Binding-site contacts:
Ligand atom O5 contacts residue GLY98 of chain 1.A at 3.9 Å.
Ligand atom C4 contacts residue ASP208 of chain 1.A at 3.3 Å.
Ligand atom O6 contacts residue ASP208 of chain 1.A at 2.7 Å (salt-bridge).
Ligand atom O2 contacts residue GLY227 of chain 1.A at 4.2 Å.
Ligand atom C3 contacts residue ASN14 of chain 1.A at 4.4 Å.
Ligand atom O6 contacts residue ALA207 of chain 1.A at 3.2 Å.
Ligand atom C3 contacts residue ARG228 of chain 1.A at 3.9 Å.
Ligand atom O5 contacts residue TYR100 of chain 1.A at 4.3 Å.
Ligand atom O2 contacts residue ASN168 of chain 1.A at 4.1 Å.
Ligand atom O6 contacts residue LEU99 of chain 1.A at 3.2 Å (h-bond).
Ligand atom O4 contacts residue GLY227 of chain 1.A at 4.2 Å.
Ligand atom O4 contacts residue ARG228 of chain 1.A at 3.3 Å.
Ligand atom O3 contacts residue ARG228 of chain 1.A at 2.8 Å (salt-bridge).
Ligand atom C6 contacts residue ALA207 of chain 1.A at 3.6 Å (hydrophobic).
Ligand atom O2 contacts residue LEU99 of chain 1.A at 4.0 Å.
Ligand atom O4 contacts residue ASP208 of chain 1.A at 2.5 Å (salt-bridge).
Ligand atom C7 contacts residue LEU99 of chain 1.A at 4.3 Å (hydrophobic).
Ligand atom C4 contacts residue ARG228 of chain 1.A at 3.8 Å.
Ligand atom O3 contacts residue GLY227 of chain 1.A at 3.5 Å.
Ligand atom C5 contacts residue GLY98 of chain 1.A at 4.4 Å.
Ligand atom O4 contacts residue ASN14 of chain 1.A at 2.8 Å (h-bond).
Ligand atom C4 contacts residue ASN14 of chain 1.A at 4.0 Å.
Ligand atom C1 contacts residue LEU99 of chain 1.A at 3.7 Å (hydrophobic).
Ligand atom O5 contacts residue LEU99 of chain 1.A at 2.9 Å (h-bond).
Ligand atom C6 contacts residue LEU99 of chain 1.A at 4.0 Å (hydrophobic).
Ligand atom C5 contacts residue ASP208 of chain 1.A at 3.9 Å.
Ligand atom C5 contacts residue LEU99 of chain 1.A at 4.0 Å (hydrophobic).
Ligand atom C4 contacts residue GLY227 of chain 1.A at 4.2 Å.
Ligand atom C3 contacts residue GLY227 of chain 1.A at 4.4 Å.
Ligand atom C6 contacts residue GLY98 of chain 1.A at 4.3 Å.
Ligand atom O3 contacts residue GLY226 of chain 1.A at 4.1 Å.
Ligand atom O6 contacts residue TYR100 of chain 1.A at 3.3 Å (h-bond).
Ligand atom O2 contacts residue GLY98 of chain 1.A at 3.7 Å.
Ligand atom O4 contacts residue TYR12 of chain 1.A at 3.6 Å.
Ligand atom C4 contacts residue GLY98 of chain 1.A at 4.4 Å.
Ligand atom C6 contacts residue TYR100 of chain 1.A at 3.9 Å (hydrophobic).
Ligand atom C6 contacts residue TYR12 of chain 1.A at 3.5 Å (hydrophobic).
Ligand atom C5 contacts residue TYR12 of chain 1.A at 3.7 Å (hydrophobic).
Ligand atom O6 contacts residue GLY98 of chain 1.A at 3.1 Å.
Ligand atom C6 contacts residue ASP208 of chain 1.A at 3.4 Å.

Sequence of chain 1.A:
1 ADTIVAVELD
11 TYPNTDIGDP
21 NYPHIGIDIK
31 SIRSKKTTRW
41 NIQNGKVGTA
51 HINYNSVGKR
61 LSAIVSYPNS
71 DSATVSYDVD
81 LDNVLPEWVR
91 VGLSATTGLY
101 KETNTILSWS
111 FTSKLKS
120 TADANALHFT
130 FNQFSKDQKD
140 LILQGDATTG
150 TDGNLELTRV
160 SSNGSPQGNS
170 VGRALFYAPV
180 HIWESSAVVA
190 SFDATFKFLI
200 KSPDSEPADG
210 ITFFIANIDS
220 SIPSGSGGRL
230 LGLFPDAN

This protein binds this small molecule.
Small molecule (SMILES): CO[C@H]1O[C@H](CO)[C@@H](O)[C@H](O)[C@@H]1O